A protein and the small-molecule ligand that binds it are described below.
Small molecule (SMILES): CC(=O)N[C@@H]1[C@@H](O)[C@H](O)[C@@H](CO)O[C@H]1O

Sequence of chain 1.B:
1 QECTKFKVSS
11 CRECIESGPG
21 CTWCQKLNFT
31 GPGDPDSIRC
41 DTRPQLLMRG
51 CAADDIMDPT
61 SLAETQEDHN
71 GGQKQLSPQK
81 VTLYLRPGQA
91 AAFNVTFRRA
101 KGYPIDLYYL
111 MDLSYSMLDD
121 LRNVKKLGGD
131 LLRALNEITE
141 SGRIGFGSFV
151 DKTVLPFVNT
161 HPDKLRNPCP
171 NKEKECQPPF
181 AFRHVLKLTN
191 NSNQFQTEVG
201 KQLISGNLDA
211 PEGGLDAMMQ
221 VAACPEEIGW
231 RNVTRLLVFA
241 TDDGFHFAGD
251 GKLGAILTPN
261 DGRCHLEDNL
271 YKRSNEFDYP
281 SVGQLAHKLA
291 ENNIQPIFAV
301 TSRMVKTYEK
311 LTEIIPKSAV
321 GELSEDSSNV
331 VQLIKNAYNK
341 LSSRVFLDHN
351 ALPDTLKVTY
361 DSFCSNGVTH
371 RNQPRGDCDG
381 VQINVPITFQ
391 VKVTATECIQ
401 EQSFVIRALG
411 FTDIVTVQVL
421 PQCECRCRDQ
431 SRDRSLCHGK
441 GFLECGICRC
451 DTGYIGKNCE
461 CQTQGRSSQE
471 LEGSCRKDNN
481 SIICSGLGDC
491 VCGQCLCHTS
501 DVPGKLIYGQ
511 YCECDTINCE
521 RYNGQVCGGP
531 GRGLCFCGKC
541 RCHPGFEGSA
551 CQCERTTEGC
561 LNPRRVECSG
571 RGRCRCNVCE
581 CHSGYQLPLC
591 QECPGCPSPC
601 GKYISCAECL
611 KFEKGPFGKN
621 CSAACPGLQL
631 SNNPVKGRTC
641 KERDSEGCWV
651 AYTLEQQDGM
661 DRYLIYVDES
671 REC

Binding-site contacts:
Ligand atom O5 contacts residue ASN94 of chain 1.B at 2.4 Å (h-bond).
Ligand atom C7 contacts residue ASN94 of chain 1.B at 3.2 Å.
Ligand atom C5 contacts residue ASN94 of chain 1.B at 3.6 Å.
Ligand atom C4 contacts residue ASN94 of chain 1.B at 4.0 Å.
Ligand atom C8 contacts residue PHE93 of chain 1.B at 4.2 Å (hydrophobic).
Ligand atom O5 contacts residue THR388 of chain 1.B at 4.1 Å.
Ligand atom C2 contacts residue ASN94 of chain 1.B at 2.2 Å.
Ligand atom C8 contacts residue ASN94 of chain 1.B at 3.8 Å.
Ligand atom O7 contacts residue ASN94 of chain 1.B at 3.3 Å (h-bond).
Ligand atom C8 contacts residue ALA92 of chain 1.B at 3.6 Å (hydrophobic).
Ligand atom N2 contacts residue ASN94 of chain 1.B at 2.8 Å (h-bond).
Ligand atom C1 contacts residue ASN94 of chain 1.B at 1.4 Å.
Ligand atom C3 contacts residue ASN94 of chain 1.B at 3.6 Å.